The protein below binds the small molecule below.
Small molecule (SMILES): CCc1cc(O)ccc1-c1ccc2c(C(=O)Nc3ccc(C)nc3)n[nH]c2c1

Binding-site contacts:
Ligand atom N15 contacts residue ALA46 of chain 1.A at 3.5 Å.
Ligand atom C2 contacts residue VAL29 of chain 1.A at 3.8 Å (hydrophobic).
Ligand atom N25 contacts residue LEU21 of chain 1.A at 3.9 Å.
Ligand atom C14 contacts residue LEU149 of chain 1.A at 3.7 Å (hydrophobic).
Ligand atom O28 contacts residue PHE161 of chain 1.A at 3.0 Å (h-bond).
Ligand atom C26 contacts residue LEU21 of chain 1.A at 3.7 Å (hydrophobic).
Ligand atom C23 contacts residue PRO99 of chain 1.A at 3.4 Å (hydrophobic).
Ligand atom N15 contacts residue TYR97 of chain 1.A at 3.8 Å.
Ligand atom C22 contacts residue LEU98 of chain 1.A at 3.2 Å (hydrophobic).
Ligand atom C13 contacts residue GLU96 of chain 1.A at 3.6 Å.
Ligand atom C6 contacts residue PHE161 of chain 1.A at 3.9 Å (hydrophobic).
Ligand atom N16 contacts residue TYR97 of chain 1.A at 3.8 Å.
Ligand atom C23 contacts residue TYR97 of chain 1.A at 3.5 Å (hydrophobic).
Ligand atom C11 contacts residue LEU149 of chain 1.A at 3.7 Å (hydrophobic).
Ligand atom C5 contacts residue GLU64 of chain 1.A at 3.4 Å.
Ligand atom N15 contacts residue GLU96 of chain 1.A at 2.7 Å (salt-bridge).
Ligand atom C1 contacts residue MET95 of chain 1.A at 3.6 Å (hydrophobic).
Ligand atom C4 contacts residue GLU64 of chain 1.A at 3.5 Å.
Ligand atom C22 contacts residue GLY101 of chain 1.A at 3.9 Å.
Ligand atom N20 contacts residue LEU98 of chain 1.A at 3.0 Å (h-bond).
Ligand atom C4 contacts residue LEU93 of chain 1.A at 3.8 Å (hydrophobic).
Ligand atom C21 contacts residue LEU98 of chain 1.A at 3.5 Å (hydrophobic).
Ligand atom C5 contacts residue PHE161 of chain 1.A at 3.7 Å (hydrophobic).
Ligand atom C13 contacts residue ALA46 of chain 1.A at 3.7 Å (hydrophobic).
Ligand atom C21 contacts residue GLY101 of chain 1.A at 3.7 Å.
Ligand atom N16 contacts residue LEU98 of chain 1.A at 3.0 Å (h-bond).
Ligand atom C22 contacts residue PRO99 of chain 1.A at 3.5 Å (hydrophobic).
Ligand atom O28 contacts residue LEU68 of chain 1.A at 3.4 Å.
Ligand atom C12 contacts residue LEU149 of chain 1.A at 3.5 Å (hydrophobic).
Ligand atom C10 contacts residue LEU149 of chain 1.A at 3.9 Å (hydrophobic).
Ligand atom O28 contacts residue GLU64 of chain 1.A at 2.5 Å (salt-bridge).
Ligand atom N16 contacts residue GLU96 of chain 1.A at 3.6 Å.
Ligand atom C5 contacts residue ASP160 of chain 1.A at 3.9 Å.
Ligand atom C22 contacts residue TYR97 of chain 1.A at 3.5 Å (hydrophobic).
Ligand atom C7 contacts residue ASP160 of chain 1.A at 3.7 Å.
Ligand atom C21 contacts residue LEU21 of chain 1.A at 3.9 Å (hydrophobic).
Ligand atom C9 contacts residue LEU149 of chain 1.A at 3.9 Å (hydrophobic).
Ligand atom C13 contacts residue LEU149 of chain 1.A at 3.5 Å (hydrophobic).
Ligand atom N15 contacts residue LEU98 of chain 1.A at 3.4 Å (h-bond).
Ligand atom C6 contacts residue ASP160 of chain 1.A at 3.4 Å.

Sequence of chain 1.A:
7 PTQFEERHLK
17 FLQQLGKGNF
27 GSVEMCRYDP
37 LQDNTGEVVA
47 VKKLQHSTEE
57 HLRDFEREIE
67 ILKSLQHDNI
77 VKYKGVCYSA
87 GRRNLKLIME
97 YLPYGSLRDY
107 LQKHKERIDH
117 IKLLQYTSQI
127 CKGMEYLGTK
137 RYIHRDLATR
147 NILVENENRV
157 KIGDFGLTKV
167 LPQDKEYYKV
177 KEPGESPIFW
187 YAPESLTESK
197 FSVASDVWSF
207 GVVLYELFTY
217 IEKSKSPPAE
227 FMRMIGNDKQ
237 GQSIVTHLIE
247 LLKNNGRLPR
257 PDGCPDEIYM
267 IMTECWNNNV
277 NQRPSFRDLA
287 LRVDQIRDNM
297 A